Sequence of chain 1.H:
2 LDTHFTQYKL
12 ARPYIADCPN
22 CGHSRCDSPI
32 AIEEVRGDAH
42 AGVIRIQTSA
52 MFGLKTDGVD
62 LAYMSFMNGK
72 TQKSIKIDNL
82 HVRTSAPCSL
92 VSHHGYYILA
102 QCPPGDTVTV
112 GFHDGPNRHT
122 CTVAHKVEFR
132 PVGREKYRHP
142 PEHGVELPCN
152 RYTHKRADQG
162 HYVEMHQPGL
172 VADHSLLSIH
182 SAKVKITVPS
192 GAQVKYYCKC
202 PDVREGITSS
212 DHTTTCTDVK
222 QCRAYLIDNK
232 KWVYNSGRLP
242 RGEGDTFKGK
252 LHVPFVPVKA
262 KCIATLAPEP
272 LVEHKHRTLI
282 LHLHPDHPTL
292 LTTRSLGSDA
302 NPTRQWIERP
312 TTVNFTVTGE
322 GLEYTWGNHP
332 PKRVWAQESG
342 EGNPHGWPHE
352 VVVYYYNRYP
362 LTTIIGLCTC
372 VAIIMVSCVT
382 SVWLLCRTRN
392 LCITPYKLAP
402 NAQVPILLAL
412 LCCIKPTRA

This protein binds this small molecule.
Small molecule (SMILES): O=C(O)[C@@H]1O[C@H](O[C@H]2[C@@H](OS(=O)(=O)O)O[C@@H](O)[C@H](NS(=O)(=O)O)[C@H]2O)[C@@H](OS(=O)(=O)O)[C@H](O)[C@@H]1O

Binding-site contacts:
Ligand atom OAH contacts residue HIS82 of chain 1.D at 3.1 Å (h-bond).
Ligand atom SAG contacts residue HIS114 of chain 1.H at 4.1 Å.
Ligand atom SAG contacts residue ASN80 of chain 1.D at 4.3 Å.
Ligand atom O5 contacts residue HIS82 of chain 1.H at 3.2 Å (h-bond).
Ligand atom N2 contacts residue HIS114 of chain 1.H at 4.1 Å.
Ligand atom OAF contacts residue HIS82 of chain 1.D at 3.2 Å (h-bond).
Ligand atom OBI contacts residue HIS114 of chain 1.F at 3.0 Å (h-bond).
Ligand atom OAB contacts residue ARG119 of chain 1.H at 3.5 Å.
Ligand atom OAB contacts residue HIS114 of chain 1.H at 3.3 Å.
Ligand atom C6 contacts residue ASN80 of chain 1.D at 3.8 Å.
Ligand atom OBE contacts residue HIS82 of chain 1.F at 2.9 Å (h-bond).
Ligand atom O3 contacts residue HIS82 of chain 1.D at 3.9 Å.
Ligand atom O1 contacts residue HIS114 of chain 1.H at 2.8 Å (h-bond).
Ligand atom OBF contacts residue HIS114 of chain 1.F at 3.9 Å.
Ligand atom C4 contacts residue ASN80 of chain 1.D at 4.0 Å.
Ligand atom C3 contacts residue HIS82 of chain 1.D at 4.3 Å.
Ligand atom OBA contacts residue HIS82 of chain 1.D at 4.3 Å.
Ligand atom O2 contacts residue HIS82 of chain 1.F at 4.0 Å.
Ligand atom SBG contacts residue HIS82 of chain 1.F at 4.0 Å.
Ligand atom O4 contacts residue HIS114 of chain 1.D at 3.6 Å.
Ligand atom O6B contacts residue ASN80 of chain 1.D at 3.0 Å (h-bond).
Ligand atom SBB contacts residue HIS82 of chain 1.F at 3.5 Å (h-bond).
Ligand atom C5 contacts residue HIS82 of chain 1.H at 4.0 Å.
Ligand atom SBG contacts residue HIS114 of chain 1.F at 3.5 Å (h-bond).
Ligand atom OBF contacts residue HIS82 of chain 1.F at 3.9 Å.
Ligand atom C2 contacts residue HIS82 of chain 1.D at 4.2 Å.
Ligand atom C1 contacts residue HIS114 of chain 1.H at 3.5 Å.
Ligand atom OBA contacts residue HIS114 of chain 1.D at 3.0 Å (h-bond).
Ligand atom OAF contacts residue HIS114 of chain 1.H at 4.1 Å.
Ligand atom OBC contacts residue HIS82 of chain 1.F at 3.2 Å (h-bond).
Ligand atom OBC contacts residue HIS114 of chain 1.D at 4.1 Å.
Ligand atom SAG contacts residue HIS82 of chain 1.D at 3.7 Å.
Ligand atom O4 contacts residue ASN80 of chain 1.D at 3.1 Å (h-bond).
Ligand atom O1 contacts residue HIS82 of chain 1.H at 3.6 Å.
Ligand atom C1 contacts residue HIS82 of chain 1.H at 3.7 Å.
Ligand atom OBH contacts residue HIS114 of chain 1.F at 3.1 Å (h-bond).
Ligand atom OAH contacts residue ASN80 of chain 1.D at 3.2 Å (h-bond).
Ligand atom OBI contacts residue HIS82 of chain 1.F at 2.9 Å.
Ligand atom SBB contacts residue HIS114 of chain 1.D at 4.2 Å.
Ligand atom O3 contacts residue HIS114 of chain 1.D at 3.3 Å (h-bond).

Sequence of chain 1.F:
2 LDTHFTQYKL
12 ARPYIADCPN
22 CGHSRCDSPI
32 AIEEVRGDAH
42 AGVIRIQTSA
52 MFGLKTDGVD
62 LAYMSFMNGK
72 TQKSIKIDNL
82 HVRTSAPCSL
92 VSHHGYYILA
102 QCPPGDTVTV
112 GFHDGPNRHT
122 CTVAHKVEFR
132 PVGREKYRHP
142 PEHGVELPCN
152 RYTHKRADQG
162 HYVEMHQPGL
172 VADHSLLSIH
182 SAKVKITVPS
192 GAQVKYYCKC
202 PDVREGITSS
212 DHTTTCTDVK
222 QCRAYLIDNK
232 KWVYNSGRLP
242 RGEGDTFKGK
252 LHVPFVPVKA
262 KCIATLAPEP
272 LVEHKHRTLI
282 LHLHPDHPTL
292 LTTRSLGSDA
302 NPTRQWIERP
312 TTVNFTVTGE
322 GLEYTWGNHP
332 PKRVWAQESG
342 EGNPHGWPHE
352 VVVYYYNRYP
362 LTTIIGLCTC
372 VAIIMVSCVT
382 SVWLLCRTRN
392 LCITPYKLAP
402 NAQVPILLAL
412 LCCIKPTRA

Sequence of chain 1.D:
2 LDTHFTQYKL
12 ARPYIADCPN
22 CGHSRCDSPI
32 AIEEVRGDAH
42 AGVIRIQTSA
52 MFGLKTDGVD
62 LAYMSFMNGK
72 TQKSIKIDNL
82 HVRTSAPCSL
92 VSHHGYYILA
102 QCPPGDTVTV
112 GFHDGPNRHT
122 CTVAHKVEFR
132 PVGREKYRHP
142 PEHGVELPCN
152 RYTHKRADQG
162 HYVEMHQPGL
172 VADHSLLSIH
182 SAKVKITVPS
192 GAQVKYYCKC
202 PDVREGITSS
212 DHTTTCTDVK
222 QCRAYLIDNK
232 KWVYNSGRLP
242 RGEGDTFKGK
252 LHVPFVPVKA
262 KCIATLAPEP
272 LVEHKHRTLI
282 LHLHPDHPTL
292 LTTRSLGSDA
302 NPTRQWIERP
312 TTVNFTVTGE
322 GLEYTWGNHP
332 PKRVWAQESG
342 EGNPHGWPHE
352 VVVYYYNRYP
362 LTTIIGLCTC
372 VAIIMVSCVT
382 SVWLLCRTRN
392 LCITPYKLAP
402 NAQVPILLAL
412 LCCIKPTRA